Sequence of chain 1.B:
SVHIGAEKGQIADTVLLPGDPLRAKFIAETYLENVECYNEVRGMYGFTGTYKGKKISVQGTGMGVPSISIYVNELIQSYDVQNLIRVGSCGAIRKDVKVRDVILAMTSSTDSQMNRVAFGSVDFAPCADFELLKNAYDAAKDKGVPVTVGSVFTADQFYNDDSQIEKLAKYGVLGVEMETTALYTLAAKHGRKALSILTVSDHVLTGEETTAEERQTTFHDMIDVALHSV

Binding-site contacts:
Ligand atom C5 contacts residue ASP223 of chain 1.B at 4.5 Å.
Ligand atom C8 contacts residue VAL197 of chain 1.B at 4.4 Å (hydrophobic).
Ligand atom N9 contacts residue GLU198 of chain 1.B at 4.0 Å.
Ligand atom N1 contacts residue VAL197 of chain 1.B at 4.0 Å.
Ligand atom N9 contacts residue VAL197 of chain 1.B at 3.9 Å.
Ligand atom N7 contacts residue SER222 of chain 1.B at 4.0 Å.
Ligand atom N6 contacts residue PHE179 of chain 1.B at 3.9 Å.
Ligand atom C6 contacts residue VAL197 of chain 1.B at 4.3 Å (hydrophobic).
Ligand atom C5 contacts residue VAL197 of chain 1.B at 4.1 Å (hydrophobic).
Ligand atom C2 contacts residue PHE179 of chain 1.B at 3.5 Å (hydrophobic).
Ligand atom C8 contacts residue SER222 of chain 1.B at 3.9 Å.
Ligand atom N6 contacts residue ASP223 of chain 1.B at 3.7 Å.
Ligand atom C5 contacts residue GLY112 of chain 1.B at 3.9 Å.
Ligand atom C8 contacts residue SER110 of chain 1.B at 3.6 Å.
Ligand atom C2 contacts residue VAL197 of chain 1.B at 3.9 Å (hydrophobic).
Ligand atom N7 contacts residue GLY112 of chain 1.B at 3.6 Å (h-bond).
Ligand atom C4 contacts residue GLY112 of chain 1.B at 4.4 Å.
Ligand atom N3 contacts residue PHE179 of chain 1.B at 3.7 Å.
Ligand atom C4 contacts residue VAL197 of chain 1.B at 3.7 Å (hydrophobic).
Ligand atom C4 contacts residue PHE179 of chain 1.B at 3.6 Å (hydrophobic).
Ligand atom N7 contacts residue PHE179 of chain 1.B at 4.1 Å.
Ligand atom N9 contacts residue SER110 of chain 1.B at 4.1 Å.
Ligand atom C2 contacts residue MET199 of chain 1.B at 4.3 Å (hydrophobic).
Ligand atom N9 contacts residue CYS111 of chain 1.B at 4.1 Å.
Ligand atom C8 contacts residue GLY112 of chain 1.B at 3.9 Å.
Ligand atom C4 contacts residue GLU198 of chain 1.B at 4.0 Å.
Ligand atom N3 contacts residue GLU198 of chain 1.B at 3.6 Å.
Ligand atom C5 contacts residue PHE179 of chain 1.B at 3.4 Å (hydrophobic).
Ligand atom N7 contacts residue CYS111 of chain 1.B at 4.0 Å.
Ligand atom N3 contacts residue MET199 of chain 1.B at 3.7 Å.
Ligand atom C2 contacts residue GLU198 of chain 1.B at 4.5 Å.
Ligand atom N3 contacts residue VAL197 of chain 1.B at 3.9 Å.
Ligand atom N6 contacts residue VAL225 of chain 1.B at 3.8 Å.
Ligand atom N1 contacts residue PHE179 of chain 1.B at 3.6 Å.
Ligand atom N7 contacts residue ASP223 of chain 1.B at 3.8 Å.
Ligand atom N9 contacts residue PHE179 of chain 1.B at 4.3 Å.
Ligand atom C8 contacts residue CYS111 of chain 1.B at 3.8 Å (hydrophobic).
Ligand atom C8 contacts residue PHE179 of chain 1.B at 4.5 Å (hydrophobic).
Ligand atom C6 contacts residue PHE179 of chain 1.B at 3.4 Å (hydrophobic).
Ligand atom N9 contacts residue GLY112 of chain 1.B at 4.4 Å.

The protein below binds the small molecule below.
Small molecule (SMILES): Nc1ncnc2[nH]cnc12